Sequence of chain 1.I:
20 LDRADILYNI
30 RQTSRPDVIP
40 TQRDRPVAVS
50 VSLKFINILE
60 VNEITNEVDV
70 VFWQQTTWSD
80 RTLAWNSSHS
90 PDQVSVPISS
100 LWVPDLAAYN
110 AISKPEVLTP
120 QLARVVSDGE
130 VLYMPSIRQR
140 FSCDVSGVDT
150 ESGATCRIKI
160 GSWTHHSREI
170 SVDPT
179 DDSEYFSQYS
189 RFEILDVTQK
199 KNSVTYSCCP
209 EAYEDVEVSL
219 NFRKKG

Sequence of chain 1.J:
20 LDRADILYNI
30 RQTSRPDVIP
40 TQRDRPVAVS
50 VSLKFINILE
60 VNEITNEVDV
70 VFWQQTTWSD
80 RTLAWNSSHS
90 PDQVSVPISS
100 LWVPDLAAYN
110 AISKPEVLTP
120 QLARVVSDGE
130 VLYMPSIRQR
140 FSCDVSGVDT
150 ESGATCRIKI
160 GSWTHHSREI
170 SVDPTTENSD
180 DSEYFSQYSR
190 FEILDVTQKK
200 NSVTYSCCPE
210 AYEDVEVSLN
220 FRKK

This small molecule binds to this protein.
Small molecule (SMILES): FC(F)(F)c1ccnc(N2CCNCC2)c1

Binding-site contacts:
Ligand atom F2 contacts residue ASP179 of chain 1.J at 3.3 Å.
Ligand atom F contacts residue LYS53 of chain 1.J at 4.3 Å.
Ligand atom C9 contacts residue TYR204 of chain 1.I at 3.7 Å (hydrophobic).
Ligand atom C1 contacts residue CYS206 of chain 1.I at 3.6 Å (hydrophobic).
Ligand atom C8 contacts residue TRP72 of chain 1.J at 3.6 Å (hydrophobic).
Ligand atom N contacts residue MET133 of chain 1.J at 3.5 Å.
Ligand atom C4 contacts residue TYR204 of chain 1.I at 3.9 Å (hydrophobic).
Ligand atom C contacts residue CYS206 of chain 1.I at 3.3 Å (hydrophobic).
Ligand atom F contacts residue TYR183 of chain 1.J at 3.1 Å.
Ligand atom F1 contacts residue ASP179 of chain 1.J at 3.3 Å.
Ligand atom C contacts residue GLN74 of chain 1.J at 4.3 Å.
Ligand atom C3 contacts residue TRP72 of chain 1.J at 3.7 Å (hydrophobic).
Ligand atom F1 contacts residue LYS53 of chain 1.J at 3.2 Å.
Ligand atom C2 contacts residue MET133 of chain 1.J at 4.2 Å (hydrophobic).
Ligand atom C3 contacts residue TYR204 of chain 1.I at 3.7 Å (hydrophobic).
Ligand atom C9 contacts residue ASP179 of chain 1.J at 3.9 Å.
Ligand atom F contacts residue TRP72 of chain 1.J at 3.3 Å.
Ligand atom N1 contacts residue TYR204 of chain 1.I at 3.9 Å.
Ligand atom C contacts residue MET133 of chain 1.J at 3.7 Å (hydrophobic).
Ligand atom C6 contacts residue TRP162 of chain 1.I at 2.9 Å (hydrophobic).
Ligand atom C2 contacts residue TYR204 of chain 1.I at 3.6 Å (hydrophobic).
Ligand atom C contacts residue CYS207 of chain 1.I at 4.1 Å (hydrophobic).
Ligand atom N2 contacts residue TRP162 of chain 1.I at 2.9 Å (h-bond).
Ligand atom C9 contacts residue TYR183 of chain 1.J at 3.9 Å (hydrophobic).
Ligand atom C contacts residue TYR204 of chain 1.I at 4.2 Å (hydrophobic).
Ligand atom C7 contacts residue TRP162 of chain 1.I at 3.5 Å (hydrophobic).
Ligand atom C1 contacts residue TYR204 of chain 1.I at 3.9 Å (hydrophobic).
Ligand atom C4 contacts residue MET133 of chain 1.J at 3.6 Å (hydrophobic).
Ligand atom C5 contacts residue TYR204 of chain 1.I at 4.3 Å (hydrophobic).
Ligand atom F2 contacts residue TYR204 of chain 1.I at 3.3 Å.
Ligand atom F contacts residue TYR204 of chain 1.I at 3.6 Å.
Ligand atom C1 contacts residue MET133 of chain 1.J at 4.0 Å (hydrophobic).
Ligand atom C3 contacts residue MET133 of chain 1.J at 3.9 Å (hydrophobic).
Ligand atom N1 contacts residue MET133 of chain 1.J at 4.2 Å.
Ligand atom N contacts residue TYR204 of chain 1.I at 4.0 Å.
Ligand atom C1 contacts residue GLN74 of chain 1.J at 4.1 Å.
Ligand atom F2 contacts residue TYR183 of chain 1.J at 3.2 Å.
Ligand atom C8 contacts residue TYR204 of chain 1.I at 3.8 Å (hydrophobic).
Ligand atom C6 contacts residue TYR211 of chain 1.I at 3.9 Å (hydrophobic).
Ligand atom C5 contacts residue TYR211 of chain 1.I at 3.8 Å (hydrophobic).